This small molecule binds to this protein.
Small molecule (SMILES): CCSc1nc(C)nc(N)n1

Binding-site contacts:
Ligand atom C1 contacts residue LYS51 of chain 2.A at 3.3 Å.
Ligand atom C8 contacts residue ASN44 of chain 2.A at 4.0 Å.
Ligand atom C7 contacts residue ASN44 of chain 2.A at 4.3 Å.
Ligand atom C2 contacts residue LYS51 of chain 2.A at 4.2 Å.
Ligand atom N6 contacts residue LEU100 of chain 2.A at 4.1 Å.
Ligand atom S3 contacts residue ILE89 of chain 2.A at 3.8 Å.
Ligand atom C7 contacts residue LEU100 of chain 2.A at 4.2 Å (hydrophobic).
Ligand atom N11 contacts residue ALA48 of chain 2.A at 4.5 Å.
Ligand atom C1 contacts residue ILE89 of chain 2.A at 3.8 Å (hydrophobic).
Ligand atom N6 contacts residue MET91 of chain 2.A at 3.7 Å.
Ligand atom N5 contacts residue ASN44 of chain 2.A at 4.2 Å.
Ligand atom N9 contacts residue ASN44 of chain 2.A at 3.7 Å.
Ligand atom S3 contacts residue THR177 of chain 2.A at 4.3 Å.
Ligand atom C4 contacts residue THR177 of chain 2.A at 4.1 Å.
Ligand atom C2 contacts residue GLY90 of chain 2.A at 4.1 Å.
Ligand atom C7 contacts residue MET91 of chain 2.A at 4.1 Å (hydrophobic).
Ligand atom S3 contacts residue MET91 of chain 2.A at 3.7 Å.
Ligand atom N5 contacts residue THR177 of chain 2.A at 3.6 Å.
Ligand atom N11 contacts residue SER45 of chain 2.A at 3.7 Å.
Ligand atom C8 contacts residue MET91 of chain 2.A at 4.5 Å (hydrophobic).
Ligand atom C4 contacts residue MET91 of chain 2.A at 4.0 Å (hydrophobic).
Ligand atom C4 contacts residue ALA48 of chain 2.A at 4.0 Å (hydrophobic).
Ligand atom C10 contacts residue ASP86 of chain 2.A at 3.9 Å.
Ligand atom C10 contacts residue SER45 of chain 2.A at 4.5 Å.
Ligand atom N11 contacts residue ASP86 of chain 2.A at 2.8 Å (salt-bridge).
Ligand atom N11 contacts residue ASN44 of chain 2.A at 3.9 Å.
Ligand atom N9 contacts residue THR177 of chain 2.A at 4.4 Å.
Ligand atom N11 contacts residue THR177 of chain 2.A at 3.9 Å.
Ligand atom C8 contacts residue LEU100 of chain 2.A at 3.4 Å (hydrophobic).
Ligand atom S3 contacts residue ALA48 of chain 2.A at 3.8 Å.
Ligand atom C10 contacts residue ALA48 of chain 2.A at 4.3 Å (hydrophobic).
Ligand atom C10 contacts residue THR177 of chain 2.A at 4.0 Å.
Ligand atom N5 contacts residue ASP86 of chain 2.A at 4.2 Å.
Ligand atom N5 contacts residue ALA48 of chain 2.A at 3.5 Å.
Ligand atom C2 contacts residue MET91 of chain 2.A at 4.2 Å (hydrophobic).
Ligand atom C2 contacts residue ILE89 of chain 2.A at 3.9 Å (hydrophobic).
Ligand atom S3 contacts residue GLY90 of chain 2.A at 3.4 Å (h-bond).
Ligand atom C1 contacts residue ALA48 of chain 2.A at 3.8 Å (hydrophobic).
Ligand atom C10 contacts residue ASN44 of chain 2.A at 4.0 Å.
Ligand atom C8 contacts residue PHE131 of chain 2.A at 4.5 Å (hydrophobic).

Sequence of chain 2.A:
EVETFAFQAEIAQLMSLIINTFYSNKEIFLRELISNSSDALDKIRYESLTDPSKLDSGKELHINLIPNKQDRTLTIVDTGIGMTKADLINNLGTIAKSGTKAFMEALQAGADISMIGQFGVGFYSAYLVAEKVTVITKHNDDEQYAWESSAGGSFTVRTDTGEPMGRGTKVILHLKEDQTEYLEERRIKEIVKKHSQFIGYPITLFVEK